Sequence of chain 1.A:
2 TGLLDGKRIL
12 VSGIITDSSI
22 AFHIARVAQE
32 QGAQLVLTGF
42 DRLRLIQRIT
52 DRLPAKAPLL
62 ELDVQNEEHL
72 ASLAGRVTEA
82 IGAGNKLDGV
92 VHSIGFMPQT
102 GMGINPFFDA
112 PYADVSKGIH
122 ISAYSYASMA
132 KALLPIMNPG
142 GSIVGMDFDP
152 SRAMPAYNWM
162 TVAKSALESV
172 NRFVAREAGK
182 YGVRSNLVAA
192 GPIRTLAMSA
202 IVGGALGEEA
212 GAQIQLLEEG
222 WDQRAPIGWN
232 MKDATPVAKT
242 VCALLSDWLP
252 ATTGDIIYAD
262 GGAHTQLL

Binding-site contacts:
Ligand atom C7 contacts residue MET161 of chain 1.A at 3.7 Å (hydrophobic).
Ligand atom C2 contacts residue TYR158 of chain 1.A at 3.4 Å (hydrophobic).
Ligand atom O1 contacts residue NAD1 of chain 1.E at 3.4 Å.
Ligand atom C5 contacts residue NAD1 of chain 1.E at 3.2 Å.
Ligand atom C19 contacts residue GLU219 of chain 1.A at 3.9 Å.
Ligand atom C18 contacts residue NAD1 of chain 1.E at 3.3 Å.
Ligand atom C18 contacts residue PHE149 of chain 1.A at 3.7 Å (hydrophobic).
Ligand atom C4 contacts residue NAD1 of chain 1.E at 3.5 Å.
Ligand atom C2 contacts residue NAD1 of chain 1.E at 3.4 Å.
Ligand atom C14 contacts residue GLU219 of chain 1.A at 3.5 Å.
Ligand atom C5 contacts residue MET199 of chain 1.A at 3.9 Å (hydrophobic).
Ligand atom C12 contacts residue PHE97 of chain 1.A at 3.9 Å (hydrophobic).
Ligand atom O2 contacts residue LYS165 of chain 1.A at 3.7 Å.
Ligand atom C7 contacts residue GLY96 of chain 1.A at 3.6 Å.
Ligand atom C1 contacts residue NAD1 of chain 1.E at 3.4 Å.
Ligand atom C8 contacts residue MET161 of chain 1.A at 3.7 Å (hydrophobic).
Ligand atom O1 contacts residue ALA198 of chain 1.A at 3.7 Å.
Ligand atom C12 contacts residue ALA198 of chain 1.A at 3.9 Å (hydrophobic).
Ligand atom C11 contacts residue MET161 of chain 1.A at 3.5 Å (hydrophobic).
Ligand atom C17 contacts residue TYR158 of chain 1.A at 3.4 Å (hydrophobic).
Ligand atom C17 contacts residue PHE149 of chain 1.A at 3.6 Å (hydrophobic).
Ligand atom C10 contacts residue MET103 of chain 1.A at 3.8 Å (hydrophobic).
Ligand atom CL1 contacts residue GLY96 of chain 1.A at 3.2 Å.
Ligand atom C10 contacts residue ALA198 of chain 1.A at 3.8 Å (hydrophobic).
Ligand atom C1 contacts residue TYR158 of chain 1.A at 3.5 Å (hydrophobic).
Ligand atom C3 contacts residue NAD1 of chain 1.E at 3.6 Å.
Ligand atom C12 contacts residue MET161 of chain 1.A at 3.6 Å (hydrophobic).
Ligand atom O2 contacts residue TYR158 of chain 1.A at 2.6 Å (h-bond).
Ligand atom C7 contacts residue ALA198 of chain 1.A at 3.4 Å (hydrophobic).
Ligand atom C19 contacts residue PRO193 of chain 1.A at 3.9 Å (hydrophobic).
Ligand atom CL1 contacts residue ALA198 of chain 1.A at 3.6 Å.
Ligand atom C16 contacts residue TYR158 of chain 1.A at 3.6 Å (hydrophobic).
Ligand atom C9 contacts residue MET161 of chain 1.A at 3.6 Å (hydrophobic).
Ligand atom O2 contacts residue NAD1 of chain 1.E at 2.5 Å (h-bond).
Ligand atom C8 contacts residue ALA198 of chain 1.A at 3.5 Å (hydrophobic).
Ligand atom C6 contacts residue NAD1 of chain 1.E at 3.3 Å.
Ligand atom C10 contacts residue MET161 of chain 1.A at 3.5 Å (hydrophobic).
Ligand atom CL1 contacts residue NAD1 of chain 1.E at 3.5 Å.
Ligand atom CL5 contacts residue MET98 of chain 1.A at 3.3 Å.
Ligand atom C12 contacts residue GLY96 of chain 1.A at 3.2 Å.

This protein binds this small molecule.
Small molecule (SMILES): Oc1cc(Cc2ccccc2)ccc1Oc1ccc(Cl)cc1Cl